Sequence of chain 1.A:
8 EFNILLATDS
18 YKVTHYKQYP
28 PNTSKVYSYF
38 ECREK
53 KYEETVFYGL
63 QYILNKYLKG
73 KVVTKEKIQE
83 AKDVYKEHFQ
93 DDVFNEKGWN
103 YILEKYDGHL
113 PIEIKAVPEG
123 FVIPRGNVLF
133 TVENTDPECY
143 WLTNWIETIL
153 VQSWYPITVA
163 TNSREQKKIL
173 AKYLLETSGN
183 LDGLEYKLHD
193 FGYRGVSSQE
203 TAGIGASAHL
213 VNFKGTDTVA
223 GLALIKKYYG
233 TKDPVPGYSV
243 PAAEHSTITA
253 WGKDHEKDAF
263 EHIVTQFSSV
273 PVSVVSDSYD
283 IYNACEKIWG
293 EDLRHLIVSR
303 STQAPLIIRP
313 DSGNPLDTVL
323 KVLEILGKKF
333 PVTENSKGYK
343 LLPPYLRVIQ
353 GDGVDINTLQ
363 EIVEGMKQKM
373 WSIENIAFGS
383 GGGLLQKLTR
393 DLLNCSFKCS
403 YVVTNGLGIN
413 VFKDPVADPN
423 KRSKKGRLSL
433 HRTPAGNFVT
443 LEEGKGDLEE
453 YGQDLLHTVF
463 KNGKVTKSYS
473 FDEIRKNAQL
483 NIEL

Binding-site contacts:
Ligand atom C10 contacts residue ASP219 of chain 1.A at 3.7 Å.
Ligand atom C3 contacts residue PHE193 of chain 1.A at 3.8 Å (hydrophobic).
Ligand atom C4 contacts residue ALA244 of chain 1.A at 3.6 Å (hydrophobic).
Ligand atom C12 contacts residue ARG196 of chain 1.A at 3.8 Å.
Ligand atom C13 contacts residue ARG196 of chain 1.A at 3.2 Å.
Ligand atom C4 contacts residue TYR18 of chain 1.B at 3.5 Å (hydrophobic).
Ligand atom C1 contacts residue ILE351 of chain 1.A at 3.7 Å (hydrophobic).
Ligand atom C3 contacts residue ALA244 of chain 1.A at 3.5 Å (hydrophobic).
Ligand atom C5 contacts residue ALA244 of chain 1.A at 3.6 Å (hydrophobic).
Ligand atom C15 contacts residue TYR18 of chain 1.B at 3.5 Å (hydrophobic).
Ligand atom C11 contacts residue ASP219 of chain 1.A at 3.4 Å.
Ligand atom C12 contacts residue ASP16 of chain 1.B at 3.8 Å.
Ligand atom O8 contacts residue ARG311 of chain 1.A at 3.5 Å (salt-bridge).
Ligand atom C12 contacts residue PHE193 of chain 1.A at 3.6 Å (hydrophobic).
Ligand atom C11 contacts residue TYR18 of chain 1.B at 3.6 Å (hydrophobic).
Ligand atom C7 contacts residue ASP219 of chain 1.A at 3.8 Å.
Ligand atom C3 contacts residue ASP219 of chain 1.A at 3.8 Å.
Ligand atom C7 contacts residue TYR18 of chain 1.B at 3.9 Å (hydrophobic).
Ligand atom C13 contacts residue TYR18 of chain 1.B at 3.7 Å (hydrophobic).
Ligand atom N9 contacts residue ASP219 of chain 1.A at 3.0 Å (salt-bridge).
Ligand atom C5 contacts residue SER241 of chain 1.A at 3.6 Å.
Ligand atom N6 contacts residue ALA244 of chain 1.A at 3.6 Å.
Ligand atom O8 contacts residue TYR18 of chain 1.B at 3.9 Å.
Ligand atom C15 contacts residue PHE193 of chain 1.A at 3.8 Å (hydrophobic).
Ligand atom C5 contacts residue VAL242 of chain 1.A at 3.3 Å (hydrophobic).
Ligand atom O8 contacts residue PHE193 of chain 1.A at 3.6 Å.
Ligand atom N2 contacts residue ALA244 of chain 1.A at 3.5 Å.
Ligand atom N14 contacts residue TYR18 of chain 1.B at 3.4 Å (h-bond).
Ligand atom N9 contacts residue TYR18 of chain 1.B at 3.8 Å.
Ligand atom C11 contacts residue PHE193 of chain 1.A at 3.5 Å (hydrophobic).
Ligand atom C1 contacts residue ARG311 of chain 1.A at 3.6 Å.
Ligand atom C10 contacts residue PHE193 of chain 1.A at 3.5 Å (hydrophobic).
Ligand atom N14 contacts residue ARG196 of chain 1.A at 3.7 Å.
Ligand atom C1 contacts residue SER275 of chain 1.A at 3.2 Å.
Ligand atom N9 contacts residue PHE193 of chain 1.A at 3.1 Å.
Ligand atom C4 contacts residue ASP219 of chain 1.A at 3.1 Å.
Ligand atom C7 contacts residue PHE193 of chain 1.A at 3.4 Å (hydrophobic).
Ligand atom N6 contacts residue VAL242 of chain 1.A at 3.5 Å.
Ligand atom C10 contacts residue TYR18 of chain 1.B at 3.6 Å (hydrophobic).
Ligand atom C1 contacts residue PHE193 of chain 1.A at 3.8 Å (hydrophobic).

A small-molecule ligand and the protein it binds are described below.
Small molecule (SMILES): Cn1nccc1C(=O)Nc1cccnc1

Sequence of chain 1.B:
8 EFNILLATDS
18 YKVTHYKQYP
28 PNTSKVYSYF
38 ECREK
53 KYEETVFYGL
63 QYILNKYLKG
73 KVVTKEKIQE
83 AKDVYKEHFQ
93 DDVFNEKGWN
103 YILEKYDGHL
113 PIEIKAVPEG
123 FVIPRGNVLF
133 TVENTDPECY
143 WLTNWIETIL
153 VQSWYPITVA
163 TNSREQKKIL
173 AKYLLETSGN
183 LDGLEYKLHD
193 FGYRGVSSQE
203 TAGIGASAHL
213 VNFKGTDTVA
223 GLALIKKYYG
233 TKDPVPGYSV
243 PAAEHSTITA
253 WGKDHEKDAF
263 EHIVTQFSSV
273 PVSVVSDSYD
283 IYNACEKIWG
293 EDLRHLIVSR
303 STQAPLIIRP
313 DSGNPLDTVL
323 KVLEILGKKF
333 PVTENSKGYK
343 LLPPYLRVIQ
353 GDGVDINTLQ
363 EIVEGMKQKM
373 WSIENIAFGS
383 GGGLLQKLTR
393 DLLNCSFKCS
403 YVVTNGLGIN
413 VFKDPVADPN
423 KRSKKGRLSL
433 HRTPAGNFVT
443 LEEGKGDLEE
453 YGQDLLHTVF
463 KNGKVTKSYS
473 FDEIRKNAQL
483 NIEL